Sequence of chain 1.C:
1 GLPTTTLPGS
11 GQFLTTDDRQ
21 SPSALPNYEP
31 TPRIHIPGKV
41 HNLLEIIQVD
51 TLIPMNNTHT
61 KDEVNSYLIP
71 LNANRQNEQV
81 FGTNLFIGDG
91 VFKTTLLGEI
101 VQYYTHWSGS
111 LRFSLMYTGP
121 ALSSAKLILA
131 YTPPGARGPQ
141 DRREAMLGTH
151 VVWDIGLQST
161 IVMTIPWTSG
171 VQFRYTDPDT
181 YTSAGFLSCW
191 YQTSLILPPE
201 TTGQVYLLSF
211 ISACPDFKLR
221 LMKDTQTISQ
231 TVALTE

Sequence of chain 1.A:
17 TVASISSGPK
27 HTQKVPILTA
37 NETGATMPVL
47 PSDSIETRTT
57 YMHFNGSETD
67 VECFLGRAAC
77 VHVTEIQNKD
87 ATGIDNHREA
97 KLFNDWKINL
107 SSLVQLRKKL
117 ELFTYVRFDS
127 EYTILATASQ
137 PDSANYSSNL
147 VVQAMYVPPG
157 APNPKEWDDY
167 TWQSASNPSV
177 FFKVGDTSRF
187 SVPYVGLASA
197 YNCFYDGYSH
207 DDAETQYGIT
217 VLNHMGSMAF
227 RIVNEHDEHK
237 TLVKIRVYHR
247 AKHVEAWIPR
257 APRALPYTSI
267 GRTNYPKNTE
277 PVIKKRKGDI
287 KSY

A protein and the small-molecule ligand that binds it are described below.
Small molecule (SMILES): Cc1cc(CCCCCOc2c(Cl)cc(C3=NCCO3)cc2Cl)on1

Binding-site contacts:
Ligand atom CL2 contacts residue TYR128 of chain 1.A at 3.4 Å.
Ligand atom O1 contacts residue MET221 of chain 1.A at 3.4 Å (h-bond).
Ligand atom CL1 contacts residue LEU25 of chain 1.C at 3.5 Å.
Ligand atom C2C contacts residue MET221 of chain 1.A at 3.3 Å (hydrophobic).
Ligand atom C2A contacts residue PHE186 of chain 1.A at 3.6 Å (hydrophobic).
Ligand atom CL2 contacts residue MET224 of chain 1.A at 3.2 Å.
Ligand atom CL2 contacts residue ILE104 of chain 1.A at 3.4 Å.
Ligand atom C5A contacts residue VAL176 of chain 1.A at 3.8 Å (hydrophobic).
Ligand atom C31 contacts residue ASN219 of chain 1.A at 3.7 Å.
Ligand atom C4C contacts residue VAL191 of chain 1.A at 3.7 Å (hydrophobic).
Ligand atom C5A contacts residue ALA150 of chain 1.A at 3.4 Å (hydrophobic).
Ligand atom N3A contacts residue ALA24 of chain 1.C at 3.8 Å.
Ligand atom C3B contacts residue ALA24 of chain 1.C at 4.0 Å (hydrophobic).
Ligand atom CL1 contacts residue VAL188 of chain 1.A at 3.7 Å.
Ligand atom C5B contacts residue PHE186 of chain 1.A at 3.8 Å (hydrophobic).
Ligand atom N3A contacts residue PRO174 of chain 1.A at 3.3 Å (h-bond).
Ligand atom C4A contacts residue SER175 of chain 1.A at 3.6 Å.
Ligand atom C2C contacts residue ILE104 of chain 1.A at 3.9 Å (hydrophobic).
Ligand atom C5B contacts residue MET224 of chain 1.A at 3.8 Å (hydrophobic).
Ligand atom C4B contacts residue TYR152 of chain 1.A at 3.7 Å (hydrophobic).
Ligand atom O1A contacts residue MET224 of chain 1.A at 3.9 Å.
Ligand atom C3C contacts residue TYR128 of chain 1.A at 3.8 Å (hydrophobic).
Ligand atom N2 contacts residue MET221 of chain 1.A at 3.9 Å.
Ligand atom O1 contacts residue LEU106 of chain 1.A at 3.7 Å.
Ligand atom C4A contacts residue VAL176 of chain 1.A at 3.9 Å (hydrophobic).
Ligand atom C1C contacts residue LEU106 of chain 1.A at 3.9 Å (hydrophobic).
Ligand atom C4A contacts residue PRO174 of chain 1.A at 3.2 Å (hydrophobic).
Ligand atom C4 contacts residue TYR197 of chain 1.A at 3.6 Å (hydrophobic).
Ligand atom N2 contacts residue ASN219 of chain 1.A at 3.5 Å (h-bond).
Ligand atom C5 contacts residue LEU106 of chain 1.A at 3.7 Å (hydrophobic).
Ligand atom C1C contacts residue TYR128 of chain 1.A at 3.6 Å (hydrophobic).
Ligand atom C31 contacts residue TYR197 of chain 1.A at 3.6 Å (hydrophobic).
Ligand atom O1A contacts residue PHE186 of chain 1.A at 3.4 Å.
Ligand atom C4B contacts residue PHE186 of chain 1.A at 3.6 Å (hydrophobic).
Ligand atom C4A contacts residue ALA150 of chain 1.A at 3.9 Å (hydrophobic).
Ligand atom O1B contacts residue VAL188 of chain 1.A at 3.8 Å.
Ligand atom C3C contacts residue ILE104 of chain 1.A at 3.6 Å (hydrophobic).
Ligand atom C5C contacts residue TYR152 of chain 1.A at 3.8 Å (hydrophobic).
Ligand atom C3B contacts residue TYR152 of chain 1.A at 3.9 Å (hydrophobic).
Ligand atom C5 contacts residue MET221 of chain 1.A at 3.9 Å (hydrophobic).

Sequence of chain 2.C:
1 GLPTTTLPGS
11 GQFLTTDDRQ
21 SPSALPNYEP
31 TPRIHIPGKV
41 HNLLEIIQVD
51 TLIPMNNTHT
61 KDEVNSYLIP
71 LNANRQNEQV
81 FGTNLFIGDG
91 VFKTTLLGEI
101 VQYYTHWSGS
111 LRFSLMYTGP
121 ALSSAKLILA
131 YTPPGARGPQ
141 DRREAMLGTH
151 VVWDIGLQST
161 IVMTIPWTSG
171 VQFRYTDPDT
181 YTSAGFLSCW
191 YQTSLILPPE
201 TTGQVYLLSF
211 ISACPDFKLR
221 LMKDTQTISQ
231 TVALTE